Sequence of chain 1.A:
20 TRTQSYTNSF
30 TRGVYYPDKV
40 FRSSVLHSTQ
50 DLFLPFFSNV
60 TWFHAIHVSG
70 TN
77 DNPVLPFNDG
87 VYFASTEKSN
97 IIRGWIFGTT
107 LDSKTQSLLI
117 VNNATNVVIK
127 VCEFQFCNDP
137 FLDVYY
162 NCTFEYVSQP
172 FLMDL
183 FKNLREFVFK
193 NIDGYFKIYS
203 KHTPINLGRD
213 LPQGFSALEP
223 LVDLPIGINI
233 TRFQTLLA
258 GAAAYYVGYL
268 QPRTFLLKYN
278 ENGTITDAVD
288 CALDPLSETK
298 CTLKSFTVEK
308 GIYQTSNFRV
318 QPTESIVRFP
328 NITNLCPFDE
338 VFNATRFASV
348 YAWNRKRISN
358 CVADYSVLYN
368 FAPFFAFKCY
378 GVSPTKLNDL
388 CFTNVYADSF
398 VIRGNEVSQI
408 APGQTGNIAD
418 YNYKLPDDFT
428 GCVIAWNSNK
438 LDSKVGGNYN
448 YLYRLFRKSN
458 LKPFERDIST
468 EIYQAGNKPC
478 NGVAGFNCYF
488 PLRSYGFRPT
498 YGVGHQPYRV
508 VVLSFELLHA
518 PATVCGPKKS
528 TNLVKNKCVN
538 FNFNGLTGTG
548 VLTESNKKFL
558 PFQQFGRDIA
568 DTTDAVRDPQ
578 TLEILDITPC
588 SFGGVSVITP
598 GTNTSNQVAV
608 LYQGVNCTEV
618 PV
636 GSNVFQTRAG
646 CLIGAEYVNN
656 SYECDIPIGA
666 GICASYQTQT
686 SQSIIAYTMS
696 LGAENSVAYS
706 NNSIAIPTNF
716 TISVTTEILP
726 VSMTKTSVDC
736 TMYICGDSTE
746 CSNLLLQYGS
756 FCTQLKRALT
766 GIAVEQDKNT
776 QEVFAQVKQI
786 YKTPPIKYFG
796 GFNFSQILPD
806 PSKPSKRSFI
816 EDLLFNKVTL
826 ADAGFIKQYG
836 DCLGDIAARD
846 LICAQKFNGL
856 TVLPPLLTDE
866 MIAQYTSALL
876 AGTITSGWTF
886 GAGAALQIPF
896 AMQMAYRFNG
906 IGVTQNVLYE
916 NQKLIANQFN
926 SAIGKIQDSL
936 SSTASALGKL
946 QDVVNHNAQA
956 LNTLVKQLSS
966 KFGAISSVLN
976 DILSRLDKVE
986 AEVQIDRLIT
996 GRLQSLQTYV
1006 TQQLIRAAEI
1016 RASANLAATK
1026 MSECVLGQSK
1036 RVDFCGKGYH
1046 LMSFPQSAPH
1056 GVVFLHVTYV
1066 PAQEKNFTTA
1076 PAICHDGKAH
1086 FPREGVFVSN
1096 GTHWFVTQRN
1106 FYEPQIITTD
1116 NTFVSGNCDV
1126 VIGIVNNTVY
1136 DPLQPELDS

This small molecule binds to this protein.
Small molecule (SMILES): CC(=O)N[C@@H]1[C@@H](O)[C@H](O)[C@@H](CO)O[C@H]1O

Binding-site contacts:
Ligand atom C1 contacts residue ASN706 of chain 1.A at 1.4 Å.
Ligand atom O5 contacts residue ASN706 of chain 1.A at 2.4 Å (h-bond).
Ligand atom O6 contacts residue ILE791 of chain 1.B at 4.0 Å.
Ligand atom O7 contacts residue ASN706 of chain 1.A at 3.9 Å.
Ligand atom N2 contacts residue ASN706 of chain 1.A at 2.9 Å (h-bond).
Ligand atom C7 contacts residue ASN706 of chain 1.A at 3.6 Å.
Ligand atom C2 contacts residue ASN706 of chain 1.A at 2.5 Å.
Ligand atom C5 contacts residue ASN706 of chain 1.A at 3.7 Å.
Ligand atom C4 contacts residue ASN706 of chain 1.A at 4.2 Å.
Ligand atom C3 contacts residue ASN706 of chain 1.A at 3.8 Å.

Sequence of chain 1.B:
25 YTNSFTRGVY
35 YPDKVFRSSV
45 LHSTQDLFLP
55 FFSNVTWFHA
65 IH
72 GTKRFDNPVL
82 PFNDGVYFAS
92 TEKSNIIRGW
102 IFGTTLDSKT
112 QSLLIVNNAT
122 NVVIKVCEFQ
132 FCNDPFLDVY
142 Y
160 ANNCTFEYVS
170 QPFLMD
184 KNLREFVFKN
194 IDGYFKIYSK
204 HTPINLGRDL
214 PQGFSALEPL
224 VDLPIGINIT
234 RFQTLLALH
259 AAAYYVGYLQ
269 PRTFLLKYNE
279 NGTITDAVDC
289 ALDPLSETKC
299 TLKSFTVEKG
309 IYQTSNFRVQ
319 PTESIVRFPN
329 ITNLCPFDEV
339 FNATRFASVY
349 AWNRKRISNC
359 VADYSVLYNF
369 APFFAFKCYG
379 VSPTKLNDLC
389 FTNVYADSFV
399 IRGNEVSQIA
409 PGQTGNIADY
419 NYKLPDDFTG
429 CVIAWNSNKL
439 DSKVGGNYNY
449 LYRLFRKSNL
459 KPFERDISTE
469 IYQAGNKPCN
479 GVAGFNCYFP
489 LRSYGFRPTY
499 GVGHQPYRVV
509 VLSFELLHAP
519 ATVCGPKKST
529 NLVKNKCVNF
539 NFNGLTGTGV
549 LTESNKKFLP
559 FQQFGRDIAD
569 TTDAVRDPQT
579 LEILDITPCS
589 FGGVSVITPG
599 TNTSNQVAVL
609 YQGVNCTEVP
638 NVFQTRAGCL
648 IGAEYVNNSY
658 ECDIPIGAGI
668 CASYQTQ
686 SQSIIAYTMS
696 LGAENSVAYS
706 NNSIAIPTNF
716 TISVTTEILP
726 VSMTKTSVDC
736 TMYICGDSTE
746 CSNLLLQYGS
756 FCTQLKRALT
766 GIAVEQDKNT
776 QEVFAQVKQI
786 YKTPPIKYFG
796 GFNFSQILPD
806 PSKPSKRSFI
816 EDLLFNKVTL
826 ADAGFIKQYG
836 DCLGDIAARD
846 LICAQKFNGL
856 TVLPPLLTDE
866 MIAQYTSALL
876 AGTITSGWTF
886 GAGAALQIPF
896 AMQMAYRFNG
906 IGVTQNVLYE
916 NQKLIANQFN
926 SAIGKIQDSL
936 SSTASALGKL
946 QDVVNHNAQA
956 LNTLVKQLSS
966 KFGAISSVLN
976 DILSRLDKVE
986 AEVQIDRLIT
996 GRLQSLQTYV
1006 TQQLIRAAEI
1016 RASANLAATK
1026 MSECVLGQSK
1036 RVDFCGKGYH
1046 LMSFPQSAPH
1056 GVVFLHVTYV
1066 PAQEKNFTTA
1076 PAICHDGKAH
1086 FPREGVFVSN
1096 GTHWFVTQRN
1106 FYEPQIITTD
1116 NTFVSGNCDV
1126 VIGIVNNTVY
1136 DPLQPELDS